A protein and the small-molecule ligand that binds it are described below.
Small molecule (SMILES): [H]/N=C1/N(C)Cc2cccc3c2N1CC3

Sequence of chain 1.C:
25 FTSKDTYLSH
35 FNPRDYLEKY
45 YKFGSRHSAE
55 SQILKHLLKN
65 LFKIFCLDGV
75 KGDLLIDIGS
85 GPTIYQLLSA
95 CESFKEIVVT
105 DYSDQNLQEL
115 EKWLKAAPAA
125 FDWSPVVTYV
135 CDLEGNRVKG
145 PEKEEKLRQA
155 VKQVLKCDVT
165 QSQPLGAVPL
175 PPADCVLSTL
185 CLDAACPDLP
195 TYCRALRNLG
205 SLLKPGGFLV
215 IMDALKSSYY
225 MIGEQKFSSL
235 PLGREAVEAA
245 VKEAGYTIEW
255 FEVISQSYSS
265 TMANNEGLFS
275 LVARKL

Binding-site contacts:
Ligand atom C5 contacts residue TYR44 of chain 1.C at 3.7 Å (hydrophobic).
Ligand atom C4 contacts residue TYR45 of chain 1.C at 3.8 Å (hydrophobic).
Ligand atom C11 contacts residue TYR224 of chain 1.C at 3.6 Å (hydrophobic).
Ligand atom N8 contacts residue TYR224 of chain 1.C at 3.4 Å.
Ligand atom C12 contacts residue SER221 of chain 1.C at 3.3 Å.
Ligand atom C5 contacts residue TYR262 of chain 1.C at 3.4 Å (hydrophobic).
Ligand atom C9 contacts residue LEU184 of chain 1.C at 3.3 Å (hydrophobic).
Ligand atom C13 contacts residue TYR224 of chain 1.C at 3.8 Å (hydrophobic).
Ligand atom C2 contacts residue TYR224 of chain 1.C at 3.6 Å (hydrophobic).
Ligand atom N1 contacts residue TYR224 of chain 1.C at 3.9 Å.
Ligand atom C13 contacts residue TYR223 of chain 1.C at 4.1 Å (hydrophobic).
Ligand atom N3 contacts residue TYR224 of chain 1.C at 4.0 Å.
Ligand atom C11 contacts residue SER233 of chain 1.C at 4.0 Å.
Ligand atom C4 contacts residue TYR262 of chain 1.C at 3.4 Å (hydrophobic).
Ligand atom C2 contacts residue TYR40 of chain 1.C at 4.0 Å (hydrophobic).
Ligand atom C9 contacts residue TYR224 of chain 1.C at 3.5 Å (hydrophobic).
Ligand atom C6 contacts residue TYR262 of chain 1.C at 3.9 Å (hydrophobic).
Ligand atom C5 contacts residue TYR224 of chain 1.C at 3.8 Å (hydrophobic).
Ligand atom N1 contacts residue TYR40 of chain 1.C at 2.9 Å (h-bond).
Ligand atom C4 contacts residue TYR40 of chain 1.C at 3.3 Å (hydrophobic).
Ligand atom C4 contacts residue LEU184 of chain 1.C at 4.0 Å (hydrophobic).
Ligand atom C13 contacts residue ALA218 of chain 1.C at 3.6 Å (hydrophobic).
Ligand atom N1 contacts residue SAH1 of chain 1.I at 3.1 Å (h-bond).
Ligand atom C13 contacts residue ALA267 of chain 1.C at 3.9 Å (hydrophobic).
Ligand atom N3 contacts residue TYR262 of chain 1.C at 3.6 Å.
Ligand atom C14 contacts residue TYR262 of chain 1.C at 3.5 Å (hydrophobic).
Ligand atom C6 contacts residue TYR224 of chain 1.C at 3.5 Å (hydrophobic).
Ligand atom N1 contacts residue LEU184 of chain 1.C at 3.5 Å (h-bond).
Ligand atom C10 contacts residue TYR224 of chain 1.C at 3.5 Å (hydrophobic).
Ligand atom C9 contacts residue ALA188 of chain 1.C at 3.9 Å (hydrophobic).
Ligand atom C7 contacts residue TYR224 of chain 1.C at 3.4 Å (hydrophobic).
Ligand atom C14 contacts residue TYR224 of chain 1.C at 3.6 Å (hydrophobic).
Ligand atom C14 contacts residue ALA267 of chain 1.C at 3.7 Å (hydrophobic).
Ligand atom C12 contacts residue TYR224 of chain 1.C at 3.9 Å (hydrophobic).
Ligand atom C2 contacts residue LEU184 of chain 1.C at 4.0 Å (hydrophobic).
Ligand atom C13 contacts residue SER221 of chain 1.C at 3.0 Å.
Ligand atom C4 contacts residue TYR44 of chain 1.C at 3.7 Å (hydrophobic).
Ligand atom C12 contacts residue ALA218 of chain 1.C at 3.5 Å (hydrophobic).
Ligand atom C12 contacts residue SER233 of chain 1.C at 3.4 Å.
Ligand atom C10 contacts residue SER233 of chain 1.C at 3.9 Å.